Binding-site contacts:
Ligand atom C7 contacts residue ILE1117 of chain 1.C at 4.4 Å (hydrophobic).
Ligand atom C7 contacts residue ASN696 of chain 1.C at 3.7 Å.
Ligand atom N2 contacts residue ASN696 of chain 1.C at 2.9 Å (h-bond).
Ligand atom O5 contacts residue ASP783 of chain 1.D at 4.2 Å.
Ligand atom C6 contacts residue ASN696 of chain 1.C at 4.3 Å.
Ligand atom C3 contacts residue ASN696 of chain 1.C at 3.8 Å.
Ligand atom O6 contacts residue ASN696 of chain 1.C at 3.7 Å.
Ligand atom O6 contacts residue ASP783 of chain 1.D at 3.9 Å.
Ligand atom O7 contacts residue ASN696 of chain 1.C at 4.0 Å.
Ligand atom C2 contacts residue ASN696 of chain 1.C at 2.5 Å.
Ligand atom O5 contacts residue ASN696 of chain 1.C at 2.4 Å (h-bond).
Ligand atom C8 contacts residue GLY1118 of chain 1.C at 3.6 Å.
Ligand atom O7 contacts residue ILE1117 of chain 1.C at 3.9 Å.
Ligand atom C5 contacts residue ASN696 of chain 1.C at 3.7 Å.
Ligand atom C4 contacts residue ASN696 of chain 1.C at 4.2 Å.
Ligand atom C8 contacts residue ILE1117 of chain 1.C at 4.0 Å (hydrophobic).
Ligand atom C1 contacts residue ASN696 of chain 1.C at 1.4 Å.

Sequence of chain 1.C:
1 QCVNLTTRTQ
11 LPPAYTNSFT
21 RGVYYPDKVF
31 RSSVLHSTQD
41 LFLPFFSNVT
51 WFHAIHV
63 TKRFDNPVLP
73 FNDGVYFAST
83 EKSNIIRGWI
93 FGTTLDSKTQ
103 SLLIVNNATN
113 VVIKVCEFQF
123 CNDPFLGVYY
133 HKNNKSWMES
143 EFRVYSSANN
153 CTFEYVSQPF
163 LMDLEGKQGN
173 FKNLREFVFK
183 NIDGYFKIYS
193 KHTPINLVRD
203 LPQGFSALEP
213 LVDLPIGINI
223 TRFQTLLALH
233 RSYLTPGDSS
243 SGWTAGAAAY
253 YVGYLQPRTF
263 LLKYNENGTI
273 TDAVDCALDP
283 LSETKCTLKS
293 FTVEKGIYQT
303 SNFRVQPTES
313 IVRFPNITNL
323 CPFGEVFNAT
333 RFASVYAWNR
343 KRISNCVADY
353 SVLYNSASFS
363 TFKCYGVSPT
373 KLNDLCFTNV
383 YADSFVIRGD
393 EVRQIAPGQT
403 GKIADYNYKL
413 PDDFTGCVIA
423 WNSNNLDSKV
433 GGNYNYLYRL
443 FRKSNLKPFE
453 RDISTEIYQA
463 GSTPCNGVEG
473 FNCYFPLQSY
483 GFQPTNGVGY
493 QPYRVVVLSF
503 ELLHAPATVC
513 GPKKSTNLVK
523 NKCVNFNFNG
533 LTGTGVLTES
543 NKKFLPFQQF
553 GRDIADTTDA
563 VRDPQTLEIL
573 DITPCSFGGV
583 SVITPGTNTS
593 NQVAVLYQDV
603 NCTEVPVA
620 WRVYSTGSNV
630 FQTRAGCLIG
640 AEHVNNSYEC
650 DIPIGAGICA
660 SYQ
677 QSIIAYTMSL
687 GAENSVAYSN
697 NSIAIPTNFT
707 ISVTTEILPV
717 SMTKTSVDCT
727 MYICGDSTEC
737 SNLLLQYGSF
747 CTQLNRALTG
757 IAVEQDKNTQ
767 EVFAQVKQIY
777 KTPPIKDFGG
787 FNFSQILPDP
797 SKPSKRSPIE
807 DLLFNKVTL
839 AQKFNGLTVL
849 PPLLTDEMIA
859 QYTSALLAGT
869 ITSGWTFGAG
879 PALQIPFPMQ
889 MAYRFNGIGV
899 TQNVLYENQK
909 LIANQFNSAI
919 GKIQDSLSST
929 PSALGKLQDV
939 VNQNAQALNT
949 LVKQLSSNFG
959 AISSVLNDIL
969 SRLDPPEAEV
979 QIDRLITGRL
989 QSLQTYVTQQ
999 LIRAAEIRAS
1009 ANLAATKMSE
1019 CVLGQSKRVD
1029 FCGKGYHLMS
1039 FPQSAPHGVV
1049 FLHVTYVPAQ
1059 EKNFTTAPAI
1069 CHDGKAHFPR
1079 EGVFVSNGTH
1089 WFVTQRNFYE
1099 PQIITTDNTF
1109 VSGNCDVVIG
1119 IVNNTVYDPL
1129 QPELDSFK

This protein binds this small molecule.
Small molecule (SMILES): CC(=O)N[C@H]1[C@H](O[C@H]2[C@H](O)[C@@H](NC(C)=O)CO[C@@H]2CO)O[C@H](CO)[C@@H](O)[C@@H]1O

Sequence of chain 1.D:
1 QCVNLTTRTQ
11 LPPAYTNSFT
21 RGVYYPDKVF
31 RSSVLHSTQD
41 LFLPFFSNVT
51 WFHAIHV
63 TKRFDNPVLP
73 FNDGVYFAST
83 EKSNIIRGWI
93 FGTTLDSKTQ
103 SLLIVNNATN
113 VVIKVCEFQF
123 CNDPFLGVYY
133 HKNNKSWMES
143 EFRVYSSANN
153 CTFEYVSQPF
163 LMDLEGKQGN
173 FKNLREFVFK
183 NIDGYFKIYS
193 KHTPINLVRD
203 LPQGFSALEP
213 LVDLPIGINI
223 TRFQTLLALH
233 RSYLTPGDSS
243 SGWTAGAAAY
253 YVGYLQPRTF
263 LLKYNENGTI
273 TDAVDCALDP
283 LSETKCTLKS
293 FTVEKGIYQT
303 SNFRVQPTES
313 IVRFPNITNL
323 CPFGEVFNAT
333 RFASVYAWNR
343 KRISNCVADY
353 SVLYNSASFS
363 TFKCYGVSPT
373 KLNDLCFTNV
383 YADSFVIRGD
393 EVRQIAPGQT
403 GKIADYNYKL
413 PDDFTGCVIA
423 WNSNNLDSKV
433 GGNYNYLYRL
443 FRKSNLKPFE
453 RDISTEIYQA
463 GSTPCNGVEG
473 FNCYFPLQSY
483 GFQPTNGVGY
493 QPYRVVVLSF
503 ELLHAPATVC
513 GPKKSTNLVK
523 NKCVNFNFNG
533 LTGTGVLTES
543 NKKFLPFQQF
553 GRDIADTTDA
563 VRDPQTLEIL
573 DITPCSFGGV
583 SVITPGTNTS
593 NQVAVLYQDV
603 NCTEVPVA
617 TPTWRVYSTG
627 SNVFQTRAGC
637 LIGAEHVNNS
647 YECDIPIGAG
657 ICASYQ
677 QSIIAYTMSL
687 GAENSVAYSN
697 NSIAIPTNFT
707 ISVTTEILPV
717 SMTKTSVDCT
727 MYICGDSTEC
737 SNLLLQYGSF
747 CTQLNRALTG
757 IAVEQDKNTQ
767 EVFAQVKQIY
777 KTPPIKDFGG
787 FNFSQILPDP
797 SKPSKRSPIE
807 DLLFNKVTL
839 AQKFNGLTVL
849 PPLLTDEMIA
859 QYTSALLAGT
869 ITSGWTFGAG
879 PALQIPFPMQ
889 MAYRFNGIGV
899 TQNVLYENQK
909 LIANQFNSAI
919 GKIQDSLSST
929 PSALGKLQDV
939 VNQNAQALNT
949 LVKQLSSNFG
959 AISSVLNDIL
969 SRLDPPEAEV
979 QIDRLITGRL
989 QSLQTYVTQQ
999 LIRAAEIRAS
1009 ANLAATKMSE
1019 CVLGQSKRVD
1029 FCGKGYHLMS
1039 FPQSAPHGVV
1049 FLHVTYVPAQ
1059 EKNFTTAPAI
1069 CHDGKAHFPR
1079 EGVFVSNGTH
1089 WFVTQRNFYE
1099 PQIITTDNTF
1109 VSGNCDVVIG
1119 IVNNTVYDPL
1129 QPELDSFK